Sequence of chain 1.C:
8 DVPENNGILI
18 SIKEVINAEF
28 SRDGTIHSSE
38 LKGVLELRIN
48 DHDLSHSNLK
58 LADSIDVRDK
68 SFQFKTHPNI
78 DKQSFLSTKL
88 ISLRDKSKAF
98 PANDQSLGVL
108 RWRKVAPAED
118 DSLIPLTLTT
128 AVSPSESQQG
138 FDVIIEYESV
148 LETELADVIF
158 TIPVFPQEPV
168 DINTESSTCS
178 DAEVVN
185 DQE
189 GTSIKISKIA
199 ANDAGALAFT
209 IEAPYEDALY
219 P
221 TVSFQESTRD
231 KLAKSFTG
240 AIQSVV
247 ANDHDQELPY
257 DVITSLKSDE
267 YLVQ

The protein below binds the small molecule below.
Small molecule (SMILES): C[Se]CC[C@H](NC(=O)[C@H](CCC(=O)O)NC(=O)[C@H](CC1=CN=C2C=CC=CC12)NC(=O)[C@H](CC(N)=O)NC(=O)[C@H](CC1=c2ccccc2=NC1)NC(=O)[C@H](CC(=O)O)NC(=O)[C@@H](N)CC(=O)O)C(=O)N[C@@H](CCC(=O)O)C(=O)N[C@@H](CC(=O)O)C(=O)O

Binding-site contacts:
Ligand atom NE1 contacts residue HIS74 of chain 1.C at 3.2 Å.
Ligand atom O contacts residue HIS74 of chain 1.C at 2.7 Å (h-bond).
Ligand atom O contacts residue LYS95 of chain 1.C at 3.2 Å.
Ligand atom CG contacts residue GLU43 of chain 1.C at 3.6 Å.
Ligand atom CA contacts residue SER103 of chain 1.C at 3.4 Å.
Ligand atom CB contacts residue SER103 of chain 1.C at 3.5 Å.
Ligand atom OD2 contacts residue GLU43 of chain 1.C at 3.2 Å (salt-bridge).
Ligand atom C contacts residue GLY105 of chain 1.C at 3.7 Å.
Ligand atom OE2 contacts residue ASN76 of chain 1.C at 3.2 Å (h-bond).
Ligand atom O contacts residue SER103 of chain 1.C at 3.3 Å (h-bond).
Ligand atom CE3 contacts residue ASN76 of chain 1.C at 3.7 Å.
Ligand atom OD2 contacts residue HIS53 of chain 1.C at 3.2 Å (h-bond).
Ligand atom CZ3 contacts residue LEU107 of chain 1.C at 3.6 Å (hydrophobic).
Ligand atom CH2 contacts residue ASN76 of chain 1.C at 3.6 Å.
Ligand atom CB contacts residue LYS95 of chain 1.C at 3.7 Å.
Ligand atom CD2 contacts residue HIS74 of chain 1.C at 3.4 Å.
Ligand atom CE3 contacts residue PRO98 of chain 1.C at 3.6 Å (hydrophobic).
Ligand atom NE1 contacts residue GLY105 of chain 1.C at 3.1 Å (h-bond).
Ligand atom CH2 contacts residue LYS72 of chain 1.C at 3.5 Å.
Ligand atom CZ3 contacts residue GLY105 of chain 1.C at 3.4 Å.
Ligand atom O contacts residue PRO98 of chain 1.C at 3.3 Å.
Ligand atom CB contacts residue LEU104 of chain 1.C at 3.6 Å (hydrophobic).
Ligand atom O contacts residue LYS95 of chain 1.C at 3.5 Å (salt-bridge).
Ligand atom CD1 contacts residue HIS74 of chain 1.C at 3.6 Å.
Ligand atom OD2 contacts residue HIS49 of chain 1.C at 3.1 Å (h-bond).
Ligand atom OD1 contacts residue HIS49 of chain 1.C at 3.5 Å (h-bond).
Ligand atom CH2 contacts residue LEU107 of chain 1.C at 3.6 Å (hydrophobic).
Ligand atom SE contacts residue LEU90 of chain 1.C at 3.6 Å.
Ligand atom CA contacts residue ASN76 of chain 1.C at 3.7 Å.
Ligand atom CE2 contacts residue HIS74 of chain 1.C at 3.5 Å.
Ligand atom CH2 contacts residue PHE97 of chain 1.C at 3.5 Å (hydrophobic).
Ligand atom CG contacts residue ASN76 of chain 1.C at 3.6 Å.
Ligand atom CE3 contacts residue GLY105 of chain 1.C at 3.5 Å.
Ligand atom CZ2 contacts residue HIS74 of chain 1.C at 3.6 Å.
Ligand atom O contacts residue GLY105 of chain 1.C at 2.7 Å (h-bond).
Ligand atom CD2 contacts residue ASN76 of chain 1.C at 3.7 Å.
Ligand atom O contacts residue ALA96 of chain 1.C at 3.0 Å (h-bond).
Ligand atom O contacts residue ASN76 of chain 1.C at 2.9 Å (h-bond).
Ligand atom CZ3 contacts residue PHE97 of chain 1.C at 3.6 Å (hydrophobic).
Ligand atom N contacts residue ALA96 of chain 1.C at 3.0 Å (h-bond).